This protein binds this small molecule.
Small molecule (SMILES): Cc1cn([C@H]2C[C@H](O)[C@@H](CO[P](=O)(O)O[P](=O)(O)O[C@H]3O[C@@H](C)[C@H](O)[C@@H](O)[C@H]3O)O2)c(=O)[nH]c1=O

Binding-site contacts:
Ligand atom N31 contacts residue ASP60 of chain 1.E at 3.2 Å (salt-bridge).
Ligand atom O1P contacts residue MG1 of chain 1.U at 2.3 Å.
Ligand atom C2' contacts residue HIS112 of chain 1.E at 3.8 Å.
Ligand atom P2 contacts residue MG1 of chain 1.U at 3.4 Å.
Ligand atom O3' contacts residue HIS112 of chain 1.E at 2.7 Å (h-bond).
Ligand atom C41 contacts residue GLY89 of chain 1.E at 3.4 Å.
Ligand atom C21 contacts residue TRP90 of chain 1.E at 3.3 Å (hydrophobic).
Ligand atom OPP contacts residue MG1 of chain 1.U at 3.6 Å.
Ligand atom O3' contacts residue ASP111 of chain 1.E at 3.2 Å.
Ligand atom O1P contacts residue ASP113 of chain 1.E at 2.7 Å (salt-bridge).
Ligand atom C41 contacts residue TRP90 of chain 1.E at 3.7 Å (hydrophobic).
Ligand atom C41 contacts residue TYR29 of chain 1.E at 3.6 Å (hydrophobic).
Ligand atom C5A contacts residue GLY89 of chain 1.E at 3.6 Å.
Ligand atom P contacts residue MG1 of chain 1.U at 3.4 Å.
Ligand atom C5' contacts residue ASP111 of chain 1.E at 3.5 Å.
Ligand atom O41 contacts residue TRP90 of chain 1.E at 3.7 Å.
Ligand atom O4P contacts residue MG1 of chain 1.U at 2.2 Å.
Ligand atom O41 contacts residue ASN87 of chain 1.E at 3.2 Å (h-bond).
Ligand atom C3' contacts residue PRO27 of chain 1.E at 3.6 Å (hydrophobic).
Ligand atom O21 contacts residue GLY91 of chain 1.E at 3.4 Å.
Ligand atom O41 contacts residue ASP60 of chain 1.E at 3.6 Å.
Ligand atom N31 contacts residue TRP90 of chain 1.E at 3.0 Å (h-bond).
Ligand atom O1P contacts residue ASP111 of chain 1.E at 3.8 Å.
Ligand atom C1' contacts residue GLY91 of chain 1.E at 3.8 Å.
Ligand atom O21 contacts residue ASP60 of chain 1.E at 3.4 Å.
Ligand atom C2' contacts residue PRO27 of chain 1.E at 3.2 Å (hydrophobic).
Ligand atom O21 contacts residue PRO27 of chain 1.E at 3.5 Å.
Ligand atom O21 contacts residue PRO94 of chain 1.E at 3.5 Å.
Ligand atom O41 contacts residue GLY89 of chain 1.E at 2.8 Å (h-bond).
Ligand atom O3' contacts residue PRO27 of chain 1.E at 2.9 Å (h-bond).
Ligand atom N31 contacts residue TYR29 of chain 1.E at 3.5 Å.
Ligand atom N11 contacts residue GLY91 of chain 1.E at 3.7 Å.
Ligand atom O41 contacts residue TYR29 of chain 1.E at 3.4 Å.
Ligand atom O3P contacts residue TRP224 of chain 1.E at 3.6 Å.
Ligand atom C3' contacts residue HIS112 of chain 1.E at 3.4 Å.
Ligand atom O4P contacts residue ASP113 of chain 1.E at 3.8 Å.
Ligand atom O2 contacts residue TRP224 of chain 1.E at 3.5 Å.
Ligand atom O4P contacts residue TRP224 of chain 1.E at 2.9 Å (h-bond).
Ligand atom C21 contacts residue GLY91 of chain 1.E at 3.5 Å.
Ligand atom O21 contacts residue TRP90 of chain 1.E at 3.5 Å (h-bond).

Sequence of chain 1.E:
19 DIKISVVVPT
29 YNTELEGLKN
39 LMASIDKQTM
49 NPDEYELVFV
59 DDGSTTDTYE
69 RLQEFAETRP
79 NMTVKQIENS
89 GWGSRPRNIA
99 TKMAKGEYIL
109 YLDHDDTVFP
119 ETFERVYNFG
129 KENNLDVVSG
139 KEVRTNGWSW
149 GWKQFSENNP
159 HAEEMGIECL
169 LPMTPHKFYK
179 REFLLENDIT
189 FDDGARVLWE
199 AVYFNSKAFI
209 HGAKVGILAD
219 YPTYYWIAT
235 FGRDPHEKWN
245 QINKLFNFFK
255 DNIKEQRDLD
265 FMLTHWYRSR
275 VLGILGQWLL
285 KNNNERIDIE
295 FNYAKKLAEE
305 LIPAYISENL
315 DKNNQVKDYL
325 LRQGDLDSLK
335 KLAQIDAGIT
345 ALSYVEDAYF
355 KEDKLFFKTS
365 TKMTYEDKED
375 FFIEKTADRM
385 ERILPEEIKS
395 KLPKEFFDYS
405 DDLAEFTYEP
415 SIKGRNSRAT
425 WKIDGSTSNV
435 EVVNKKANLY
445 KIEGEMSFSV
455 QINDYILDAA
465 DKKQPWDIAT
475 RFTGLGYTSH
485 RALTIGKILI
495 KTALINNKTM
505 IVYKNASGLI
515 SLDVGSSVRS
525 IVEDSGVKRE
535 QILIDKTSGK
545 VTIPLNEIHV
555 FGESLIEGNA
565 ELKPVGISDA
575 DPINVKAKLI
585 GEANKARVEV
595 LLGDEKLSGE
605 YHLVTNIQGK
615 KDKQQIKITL